Sequence of chain 1.B:
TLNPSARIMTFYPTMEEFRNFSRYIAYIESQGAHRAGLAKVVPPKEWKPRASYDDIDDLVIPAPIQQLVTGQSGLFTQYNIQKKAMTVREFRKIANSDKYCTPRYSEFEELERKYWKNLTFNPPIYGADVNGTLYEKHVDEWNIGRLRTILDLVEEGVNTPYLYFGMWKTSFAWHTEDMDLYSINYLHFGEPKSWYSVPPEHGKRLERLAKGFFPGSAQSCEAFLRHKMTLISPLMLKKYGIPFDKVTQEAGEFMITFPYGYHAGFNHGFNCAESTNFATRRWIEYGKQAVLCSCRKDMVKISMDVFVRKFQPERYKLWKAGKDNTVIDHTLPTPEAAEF

This small molecule binds to this protein.
Small molecule (SMILES): CN(C)CCc1ccc(C2CCN(CCc3cnn(-c4nccc5c(=O)[nH]cnc45)c3)CC2)cc1

Binding-site contacts:
Ligand atom N6 contacts residue TYR178 of chain 1.B at 3.8 Å.
Ligand atom N6 contacts residue TYR133 of chain 1.B at 2.7 Å (h-bond).
Ligand atom O contacts residue TYR133 of chain 1.B at 3.4 Å (h-bond).
Ligand atom C24 contacts residue LYS207 of chain 1.B at 3.8 Å.
Ligand atom C18 contacts residue ZN1 of chain 1.J at 2.9 Å.
Ligand atom C13 contacts residue TYR178 of chain 1.B at 3.6 Å (hydrophobic).
Ligand atom O contacts residue LYS207 of chain 1.B at 2.7 Å (salt-bridge).
Ligand atom N2 contacts residue HIS189 of chain 1.B at 3.3 Å (h-bond).
Ligand atom N6 contacts residue PHE186 of chain 1.B at 3.8 Å.
Ligand atom C17 contacts residue ZN1 of chain 1.J at 3.3 Å.
Ligand atom C26 contacts residue TYR176 of chain 1.B at 3.5 Å (hydrophobic).
Ligand atom N5 contacts residue TYR178 of chain 1.B at 3.7 Å.
Ligand atom C18 contacts residue HIS189 of chain 1.B at 3.5 Å.
Ligand atom C17 contacts residue HIS189 of chain 1.B at 3.6 Å.
Ligand atom C23 contacts residue TYR133 of chain 1.B at 3.6 Å (hydrophobic).
Ligand atom O contacts residue PHE186 of chain 1.B at 3.5 Å.
Ligand atom N2 contacts residue ZN1 of chain 1.J at 2.9 Å.
Ligand atom C24 contacts residue TYR133 of chain 1.B at 3.4 Å (hydrophobic).
Ligand atom C20 contacts residue PHE186 of chain 1.B at 3.4 Å (hydrophobic).
Ligand atom N4 contacts residue HIS189 of chain 1.B at 3.2 Å.
Ligand atom N5 contacts residue PHE186 of chain 1.B at 3.9 Å.
Ligand atom C24 contacts residue PHE186 of chain 1.B at 3.4 Å (hydrophobic).
Ligand atom N3 contacts residue ZN1 of chain 1.J at 2.2 Å.
Ligand atom C19 contacts residue PHE186 of chain 1.B at 3.6 Å (hydrophobic).
Ligand atom C19 contacts residue HIS277 of chain 1.B at 3.6 Å.
Ligand atom C17 contacts residue GLU191 of chain 1.B at 3.2 Å.
Ligand atom C19 contacts residue ZN1 of chain 1.J at 3.1 Å.
Ligand atom N4 contacts residue ZN1 of chain 1.J at 2.1 Å.
Ligand atom C21 contacts residue PHE186 of chain 1.B at 3.5 Å (hydrophobic).
Ligand atom N4 contacts residue HIS277 of chain 1.B at 3.5 Å (h-bond).
Ligand atom C20 contacts residue TRP209 of chain 1.B at 3.5 Å (hydrophobic).
Ligand atom C14 contacts residue LYS242 of chain 1.B at 3.9 Å.
Ligand atom C23 contacts residue TYR178 of chain 1.B at 3.5 Å (hydrophobic).
Ligand atom C15 contacts residue LYS242 of chain 1.B at 3.8 Å.
Ligand atom C25 contacts residue TYR176 of chain 1.B at 3.6 Å (hydrophobic).
Ligand atom C12 contacts residue ASP136 of chain 1.B at 3.5 Å.
Ligand atom N3 contacts residue HIS189 of chain 1.B at 2.9 Å (h-bond).
Ligand atom C22 contacts residue PHE186 of chain 1.B at 3.8 Å (hydrophobic).
Ligand atom C19 contacts residue TRP209 of chain 1.B at 3.5 Å (hydrophobic).
Ligand atom N3 contacts residue GLU191 of chain 1.B at 3.0 Å (salt-bridge).